A small-molecule ligand and the protein it binds are described below.
Small molecule (SMILES): OC[C@H]1O[C@H](O[C@@H]2[C@@H](O[C@@H]3[C@@H](O[C@@H]4[C@H](O)[C@H](O)O[C@H](CO)[C@H]4O)O[C@H](CO)[C@@H](O)[C@@H]3O)O[C@H](CO)[C@@H](O)[C@@H]2O)[C@@H](O)[C@@H](O)[C@@H]1O

Binding-site contacts:
Ligand atom C1 contacts residue ALA31 of chain 1.B at 3.1 Å (hydrophobic).
Ligand atom O5 contacts residue SER105 of chain 1.B at 3.7 Å.
Ligand atom C3 contacts residue ALA31 of chain 1.B at 3.6 Å (hydrophobic).
Ligand atom C3 contacts residue ASP108 of chain 1.B at 3.6 Å.
Ligand atom C2 contacts residue ALA31 of chain 1.B at 3.4 Å (hydrophobic).
Ligand atom O4 contacts residue SER105 of chain 1.B at 2.9 Å (h-bond).
Ligand atom O5 contacts residue ASP106 of chain 1.B at 3.5 Å (salt-bridge).
Ligand atom O4 contacts residue ASP106 of chain 1.B at 3.4 Å.
Ligand atom C6 contacts residue ASP106 of chain 1.B at 3.4 Å.
Ligand atom O6 contacts residue GLY93 of chain 1.A at 2.8 Å (h-bond).
Ligand atom O3 contacts residue LYS99 of chain 1.B at 3.1 Å (salt-bridge).
Ligand atom O6 contacts residue LYS99 of chain 1.B at 3.5 Å.
Ligand atom O4 contacts residue ASP108 of chain 1.B at 3.0 Å (salt-bridge).
Ligand atom O2 contacts residue THR33 of chain 1.B at 2.8 Å (h-bond).
Ligand atom O2 contacts residue LYS99 of chain 1.B at 2.5 Å (salt-bridge).
Ligand atom C6 contacts residue THR33 of chain 1.B at 3.7 Å.
Ligand atom C4 contacts residue ASP106 of chain 1.B at 3.7 Å.
Ligand atom C1 contacts residue THR33 of chain 1.B at 3.7 Å.
Ligand atom O4 contacts residue ASN107 of chain 1.B at 3.3 Å (h-bond).
Ligand atom O3 contacts residue ASP106 of chain 1.B at 3.6 Å.
Ligand atom O4 contacts residue ASP106 of chain 1.B at 2.7 Å (salt-bridge).
Ligand atom O4 contacts residue LYS99 of chain 1.B at 3.6 Å.
Ligand atom O2 contacts residue HIS32 of chain 1.B at 3.3 Å.
Ligand atom O6 contacts residue THR33 of chain 1.B at 2.6 Å (h-bond).
Ligand atom O3 contacts residue ALA31 of chain 1.B at 2.5 Å (h-bond).
Ligand atom C3 contacts residue TYR94 of chain 1.A at 3.3 Å (hydrophobic).
Ligand atom C2 contacts residue LYS99 of chain 1.B at 3.5 Å.
Ligand atom O6 contacts residue ASP106 of chain 1.B at 2.7 Å (salt-bridge).
Ligand atom C2 contacts residue THR33 of chain 1.B at 3.8 Å.
Ligand atom C4 contacts residue SER105 of chain 1.B at 3.5 Å.
Ligand atom O2 contacts residue ALA31 of chain 1.B at 3.2 Å (h-bond).
Ligand atom O3 contacts residue ASP108 of chain 1.B at 2.7 Å (salt-bridge).
Ligand atom O3 contacts residue LEU104 of chain 1.B at 3.5 Å.
Ligand atom O3 contacts residue GLY100 of chain 1.B at 3.3 Å.
Ligand atom O3 contacts residue TYR94 of chain 1.A at 2.7 Å (h-bond).
Ligand atom C6 contacts residue GLY93 of chain 1.A at 3.6 Å.
Ligand atom O5 contacts residue THR33 of chain 1.B at 3.1 Å (h-bond).
Ligand atom C5 contacts residue SER105 of chain 1.B at 3.6 Å.
Ligand atom C3 contacts residue SER105 of chain 1.B at 3.4 Å.
Ligand atom O4 contacts residue TYR94 of chain 1.A at 3.5 Å (h-bond).

Sequence of chain 1.B:
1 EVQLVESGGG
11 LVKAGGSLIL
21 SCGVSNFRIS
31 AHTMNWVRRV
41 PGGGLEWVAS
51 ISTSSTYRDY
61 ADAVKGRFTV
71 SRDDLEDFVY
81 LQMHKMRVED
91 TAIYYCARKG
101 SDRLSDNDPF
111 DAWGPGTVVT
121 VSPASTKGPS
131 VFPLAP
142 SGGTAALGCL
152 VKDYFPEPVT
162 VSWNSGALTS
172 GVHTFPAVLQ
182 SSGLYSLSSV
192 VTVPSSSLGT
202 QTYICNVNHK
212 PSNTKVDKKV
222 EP

Sequence of chain 1.A:
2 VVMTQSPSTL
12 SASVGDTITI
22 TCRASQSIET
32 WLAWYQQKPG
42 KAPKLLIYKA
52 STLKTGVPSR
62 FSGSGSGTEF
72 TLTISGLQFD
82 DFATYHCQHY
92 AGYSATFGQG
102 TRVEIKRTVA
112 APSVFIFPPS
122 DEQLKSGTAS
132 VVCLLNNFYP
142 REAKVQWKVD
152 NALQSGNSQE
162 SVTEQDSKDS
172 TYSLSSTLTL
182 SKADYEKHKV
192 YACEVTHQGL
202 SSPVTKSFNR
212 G